Sequence of chain 1.B:
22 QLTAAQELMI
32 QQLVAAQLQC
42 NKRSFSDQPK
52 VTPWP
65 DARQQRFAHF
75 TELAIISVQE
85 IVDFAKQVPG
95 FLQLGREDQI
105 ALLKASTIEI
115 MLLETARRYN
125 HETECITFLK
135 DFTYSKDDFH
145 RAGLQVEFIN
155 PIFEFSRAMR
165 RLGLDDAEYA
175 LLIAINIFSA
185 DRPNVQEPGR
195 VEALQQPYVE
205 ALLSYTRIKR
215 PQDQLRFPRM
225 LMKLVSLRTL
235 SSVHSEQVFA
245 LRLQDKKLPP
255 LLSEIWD

A small-molecule ligand and the protein it binds are described below.
Small molecule (SMILES): CC(C)(O)c1cn(-c2ccc(-c3cccc(S(C)(=O)=O)c3)cc2)c(C(C)(C)c2ccccc2Cl)n1

Binding-site contacts:
Ligand atom O3 contacts residue PHE132 of chain 1.B at 3.6 Å.
Ligand atom CL1 contacts residue HIS238 of chain 1.B at 3.7 Å.
Ligand atom C20 contacts residue PHE132 of chain 1.B at 3.6 Å (hydrophobic).
Ligand atom O1 contacts residue LEU252 of chain 1.B at 3.4 Å.
Ligand atom CL1 contacts residue TRP260 of chain 1.B at 3.7 Å.
Ligand atom C23 contacts residue SER81 of chain 1.B at 3.6 Å.
Ligand atom C17 contacts residue ALA78 of chain 1.B at 3.6 Å (hydrophobic).
Ligand atom O3 contacts residue LEU133 of chain 1.B at 2.9 Å (h-bond).
Ligand atom C21 contacts residue THR119 of chain 1.B at 3.6 Å.
Ligand atom O3 contacts residue ARG122 of chain 1.B at 2.8 Å (salt-bridge).
Ligand atom CL1 contacts residue ILE112 of chain 1.B at 3.7 Å.
Ligand atom C13 contacts residue PHE71 of chain 1.B at 3.6 Å (hydrophobic).
Ligand atom C26 contacts residue PHE132 of chain 1.B at 3.7 Å (hydrophobic).
Ligand atom C18 contacts residue MET115 of chain 1.B at 3.7 Å (hydrophobic).
Ligand atom C25 contacts residue LEU77 of chain 1.B at 3.3 Å (hydrophobic).
Ligand atom C28 contacts residue PHE132 of chain 1.B at 3.6 Å (hydrophobic).
Ligand atom O1 contacts residue TRP260 of chain 1.B at 3.5 Å.
Ligand atom C2 contacts residue LEU116 of chain 1.B at 3.4 Å (hydrophobic).
Ligand atom C8 contacts residue PHE143 of chain 1.B at 3.6 Å (hydrophobic).
Ligand atom C9 contacts residue PHE152 of chain 1.B at 3.7 Å (hydrophobic).
Ligand atom C22 contacts residue SER81 of chain 1.B at 3.5 Å.
Ligand atom C27 contacts residue PHE74 of chain 1.B at 3.4 Å (hydrophobic).
Ligand atom C21 contacts residue PHE132 of chain 1.B at 3.7 Å (hydrophobic).
Ligand atom C15 contacts residue ALA78 of chain 1.B at 3.7 Å (hydrophobic).
Ligand atom C16 contacts residue ALA78 of chain 1.B at 3.8 Å (hydrophobic).
Ligand atom C15 contacts residue PHE74 of chain 1.B at 3.5 Å (hydrophobic).
Ligand atom C21 contacts residue SER81 of chain 1.B at 3.6 Å.
Ligand atom C25 contacts residue PHE132 of chain 1.B at 3.7 Å (hydrophobic).
Ligand atom C24 contacts residue PHE132 of chain 1.B at 3.6 Å (hydrophobic).
Ligand atom O1 contacts residue THR75 of chain 1.B at 3.5 Å (h-bond).
Ligand atom C22 contacts residue GLU118 of chain 1.B at 3.8 Å.
Ligand atom C26 contacts residue SER81 of chain 1.B at 3.7 Å.
Ligand atom C26 contacts residue LEU77 of chain 1.B at 3.5 Å (hydrophobic).
Ligand atom C3 contacts residue THR119 of chain 1.B at 3.3 Å.
Ligand atom C15 contacts residue TRP260 of chain 1.B at 3.5 Å (hydrophobic).
Ligand atom O2 contacts residue GLU84 of chain 1.B at 3.2 Å (salt-bridge).
Ligand atom C2 contacts residue THR119 of chain 1.B at 3.6 Å.
Ligand atom C21 contacts residue MET115 of chain 1.B at 3.7 Å (hydrophobic).
Ligand atom C13 contacts residue THR75 of chain 1.B at 3.6 Å.
Ligand atom C14 contacts residue TRP260 of chain 1.B at 3.7 Å (hydrophobic).